A protein and the small-molecule ligand that binds it are described below.
Small molecule (SMILES): C[C@H](C[C@@H](C[C@H](C[C@@H](C[C@@H](CCN1CCCC1=O)N1CCCC1=O)N1CCCC1=O)N1CCCC1=O)N1CCCC1=O)N1CCCC1=O

Sequence of chain 5.A:
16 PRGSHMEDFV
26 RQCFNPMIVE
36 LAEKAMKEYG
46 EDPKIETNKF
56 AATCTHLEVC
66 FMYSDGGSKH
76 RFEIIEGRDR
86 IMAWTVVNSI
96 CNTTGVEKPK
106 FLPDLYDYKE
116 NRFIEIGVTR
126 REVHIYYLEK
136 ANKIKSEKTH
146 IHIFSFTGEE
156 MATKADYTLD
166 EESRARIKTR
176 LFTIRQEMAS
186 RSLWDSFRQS

Binding-site contacts:
Ligand atom C36 contacts residue GLU81 of chain 5.A at 4.1 Å.
Ligand atom O03 contacts residue MET32 of chain 5.A at 4.1 Å.
Ligand atom C26 contacts residue PHE66 of chain 5.A at 4.0 Å (hydrophobic).
Ligand atom C35 contacts residue GLU81 of chain 5.A at 3.9 Å.
Ligand atom C02 contacts residue MET32 of chain 5.A at 4.5 Å (hydrophobic).
Ligand atom O03 contacts residue PHE66 of chain 5.A at 4.2 Å.
Ligand atom C33 contacts residue ILE79 of chain 5.A at 4.1 Å (hydrophobic).
Ligand atom C06 contacts residue MET32 of chain 5.A at 3.7 Å (hydrophobic).
Ligand atom C41 contacts residue ARG83 of chain 5.A at 4.4 Å.
Ligand atom O06 contacts residue ILE79 of chain 5.A at 4.0 Å.
Ligand atom C36 contacts residue ARG83 of chain 5.A at 4.3 Å.
Ligand atom C36 contacts residue ILE79 of chain 5.A at 4.0 Å (hydrophobic).
Ligand atom C28 contacts residue PHE66 of chain 5.A at 3.9 Å (hydrophobic).
Ligand atom C27 contacts residue PHE66 of chain 5.A at 4.2 Å (hydrophobic).
Ligand atom C04 contacts residue PHE66 of chain 5.A at 3.7 Å (hydrophobic).
Ligand atom C04 contacts residue MET32 of chain 5.A at 3.8 Å (hydrophobic).
Ligand atom N04 contacts residue PHE66 of chain 5.A at 4.1 Å.
Ligand atom O03 contacts residue ASN30 of chain 5.A at 4.1 Å.
Ligand atom C34 contacts residue PHE66 of chain 5.A at 4.1 Å (hydrophobic).
Ligand atom C05 contacts residue MET32 of chain 5.A at 4.4 Å (hydrophobic).
Ligand atom C29 contacts residue PHE66 of chain 5.A at 4.0 Å (hydrophobic).
Ligand atom C35 contacts residue PHE66 of chain 5.A at 3.7 Å (hydrophobic).
Ligand atom C35 contacts residue GLY82 of chain 5.A at 4.0 Å.